Binding-site contacts:
Ligand atom C7 contacts residue ASN330 of chain 1.C at 3.7 Å.
Ligand atom C2 contacts residue ASN330 of chain 1.C at 2.5 Å.
Ligand atom C4 contacts residue ASN330 of chain 1.C at 4.2 Å.
Ligand atom C1 contacts residue ASN330 of chain 1.C at 1.4 Å.
Ligand atom O5 contacts residue ASN330 of chain 1.C at 2.3 Å (h-bond).
Ligand atom C8 contacts residue ASN330 of chain 1.C at 4.0 Å.
Ligand atom C8 contacts residue SER360 of chain 1.C at 4.5 Å.
Ligand atom O6 contacts residue ASN330 of chain 1.C at 4.4 Å.
Ligand atom C5 contacts residue ASN330 of chain 1.C at 3.6 Å.
Ligand atom C3 contacts residue ASN330 of chain 1.C at 3.8 Å.
Ligand atom N2 contacts residue ASN330 of chain 1.C at 2.8 Å (h-bond).

A protein and the small-molecule ligand that binds it are described below.
Small molecule (SMILES): CC(=O)N[C@@H]1[C@@H](O)[C@H](O)[C@@H](CO)O[C@H]1O

Sequence of chain 1.C:
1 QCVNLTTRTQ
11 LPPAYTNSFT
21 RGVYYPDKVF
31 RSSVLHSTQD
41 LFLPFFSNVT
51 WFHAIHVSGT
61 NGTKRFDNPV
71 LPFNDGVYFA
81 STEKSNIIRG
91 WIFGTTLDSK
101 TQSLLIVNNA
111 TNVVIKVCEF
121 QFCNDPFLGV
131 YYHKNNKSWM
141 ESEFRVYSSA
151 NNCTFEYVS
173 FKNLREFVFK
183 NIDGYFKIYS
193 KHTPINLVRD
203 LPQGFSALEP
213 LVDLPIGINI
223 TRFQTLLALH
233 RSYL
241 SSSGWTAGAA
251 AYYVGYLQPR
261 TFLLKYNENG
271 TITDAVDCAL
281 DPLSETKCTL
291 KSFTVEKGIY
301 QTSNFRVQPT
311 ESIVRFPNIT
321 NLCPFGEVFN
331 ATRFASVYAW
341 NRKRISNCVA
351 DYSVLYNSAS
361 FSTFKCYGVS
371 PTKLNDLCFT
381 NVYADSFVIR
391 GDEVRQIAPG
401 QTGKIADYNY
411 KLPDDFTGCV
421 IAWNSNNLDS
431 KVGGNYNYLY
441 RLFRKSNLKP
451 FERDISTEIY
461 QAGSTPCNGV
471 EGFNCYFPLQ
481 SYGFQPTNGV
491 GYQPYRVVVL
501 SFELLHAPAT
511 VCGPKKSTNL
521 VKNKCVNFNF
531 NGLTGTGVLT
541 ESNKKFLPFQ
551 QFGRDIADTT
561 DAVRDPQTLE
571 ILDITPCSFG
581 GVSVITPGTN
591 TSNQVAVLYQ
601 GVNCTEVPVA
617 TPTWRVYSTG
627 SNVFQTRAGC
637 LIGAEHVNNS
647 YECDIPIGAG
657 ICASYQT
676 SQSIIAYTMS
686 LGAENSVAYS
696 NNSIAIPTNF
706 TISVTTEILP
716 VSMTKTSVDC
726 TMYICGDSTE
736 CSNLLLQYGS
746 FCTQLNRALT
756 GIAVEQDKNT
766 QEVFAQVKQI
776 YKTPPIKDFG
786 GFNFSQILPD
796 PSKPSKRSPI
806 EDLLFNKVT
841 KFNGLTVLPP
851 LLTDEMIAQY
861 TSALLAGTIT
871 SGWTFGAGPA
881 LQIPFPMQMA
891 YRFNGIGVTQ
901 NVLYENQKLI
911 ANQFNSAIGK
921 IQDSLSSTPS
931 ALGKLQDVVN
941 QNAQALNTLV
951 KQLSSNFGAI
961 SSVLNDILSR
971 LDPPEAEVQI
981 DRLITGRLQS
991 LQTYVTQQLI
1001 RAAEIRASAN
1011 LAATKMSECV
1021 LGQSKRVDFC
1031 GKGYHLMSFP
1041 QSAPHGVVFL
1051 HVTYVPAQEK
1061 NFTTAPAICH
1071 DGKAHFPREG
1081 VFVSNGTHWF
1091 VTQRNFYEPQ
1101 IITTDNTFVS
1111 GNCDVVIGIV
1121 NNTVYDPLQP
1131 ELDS